Sequence of chain 48.A:
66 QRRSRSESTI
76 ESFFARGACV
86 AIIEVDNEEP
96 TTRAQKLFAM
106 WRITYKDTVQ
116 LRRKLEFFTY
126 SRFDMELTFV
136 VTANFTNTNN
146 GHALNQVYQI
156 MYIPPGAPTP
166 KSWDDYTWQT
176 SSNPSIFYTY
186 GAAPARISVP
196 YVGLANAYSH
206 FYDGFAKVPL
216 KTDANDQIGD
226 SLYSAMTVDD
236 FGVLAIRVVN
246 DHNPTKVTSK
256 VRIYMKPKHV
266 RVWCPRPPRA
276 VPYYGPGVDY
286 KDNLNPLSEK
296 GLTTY

Sequence of chain 48.C:
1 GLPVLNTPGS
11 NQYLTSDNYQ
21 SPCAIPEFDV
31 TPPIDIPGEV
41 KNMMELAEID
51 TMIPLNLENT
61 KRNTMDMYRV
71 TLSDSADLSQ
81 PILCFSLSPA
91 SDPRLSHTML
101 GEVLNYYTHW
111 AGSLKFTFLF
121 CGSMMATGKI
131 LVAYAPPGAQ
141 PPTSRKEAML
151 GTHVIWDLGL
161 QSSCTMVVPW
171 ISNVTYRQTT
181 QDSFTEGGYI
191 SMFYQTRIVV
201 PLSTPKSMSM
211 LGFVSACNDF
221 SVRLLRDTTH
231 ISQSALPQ

This small molecule binds to this protein.
Small molecule (SMILES): CCO/N=C/c1ccc(OCC[C@@H](C)CCN2CCN(c3ccncc3)C2=O)cc1

Binding-site contacts:
Ligand atom CAN contacts residue ILE108 of chain 48.A at 3.7 Å (hydrophobic).
Ligand atom NAT contacts residue TYR157 of chain 48.A at 3.4 Å.
Ligand atom OAC contacts residue PHE236 of chain 48.A at 3.5 Å.
Ligand atom CAL contacts residue LEU132 of chain 48.A at 3.8 Å (hydrophobic).
Ligand atom CAA contacts residue ILE155 of chain 48.A at 3.8 Å (hydrophobic).
Ligand atom CAI contacts residue TYR157 of chain 48.A at 3.6 Å (hydrophobic).
Ligand atom CAY contacts residue VAL194 of chain 48.A at 3.8 Å (hydrophobic).
Ligand atom CAE contacts residue SER204 of chain 48.A at 3.4 Å.
Ligand atom CAR contacts residue TYR203 of chain 48.A at 3.7 Å (hydrophobic).
Ligand atom CBA contacts residue TYR110 of chain 48.A at 3.4 Å (hydrophobic).
Ligand atom CAL contacts residue VAL194 of chain 48.A at 3.8 Å (hydrophobic).
Ligand atom CAZ contacts residue VAL194 of chain 48.A at 3.9 Å (hydrophobic).
Ligand atom CAE contacts residue TYR110 of chain 48.A at 3.8 Å (hydrophobic).
Ligand atom OAV contacts residue ILE192 of chain 48.A at 3.1 Å.
Ligand atom NBD contacts residue TYR110 of chain 48.A at 3.4 Å.
Ligand atom CAA contacts residue SER180 of chain 48.A at 3.6 Å.
Ligand atom NBD contacts residue PHE236 of chain 48.A at 3.6 Å.
Ligand atom CAJ contacts residue LEU132 of chain 48.A at 3.3 Å (hydrophobic).
Ligand atom CAQ contacts residue PHE236 of chain 48.A at 3.5 Å (hydrophobic).
Ligand atom CAD contacts residue ILE192 of chain 48.A at 3.4 Å (hydrophobic).
Ligand atom CAX contacts residue TYR110 of chain 48.A at 3.6 Å (hydrophobic).
Ligand atom CBB contacts residue MET130 of chain 48.A at 3.7 Å (hydrophobic).
Ligand atom CAJ contacts residue VAL194 of chain 48.A at 3.6 Å (hydrophobic).
Ligand atom CAO contacts residue PHE236 of chain 48.A at 3.7 Å (hydrophobic).
Ligand atom NAU contacts residue LYS111 of chain 48.A at 3.5 Å (salt-bridge).
Ligand atom NAT contacts residue ILE192 of chain 48.A at 3.8 Å.
Ligand atom CAS contacts residue TYR203 of chain 48.A at 3.7 Å (hydrophobic).
Ligand atom CAG contacts residue TYR110 of chain 48.A at 3.7 Å (hydrophobic).
Ligand atom CAL contacts residue MET130 of chain 48.A at 3.2 Å (hydrophobic).
Ligand atom CAM contacts residue TYR157 of chain 48.A at 3.8 Å (hydrophobic).
Ligand atom CAA contacts residue ILE181 of chain 48.A at 3.8 Å (hydrophobic).
Ligand atom CAH contacts residue TYR110 of chain 48.A at 3.6 Å (hydrophobic).
Ligand atom OAC contacts residue THR109 of chain 48.A at 3.8 Å.
Ligand atom CAB contacts residue TYR203 of chain 48.A at 3.6 Å (hydrophobic).
Ligand atom OAC contacts residue TYR110 of chain 48.A at 3.6 Å.
Ligand atom CAA contacts residue PRO179 of chain 48.A at 3.3 Å (hydrophobic).
Ligand atom NBC contacts residue PHE236 of chain 48.A at 3.7 Å.
Ligand atom CAK contacts residue TYR157 of chain 48.A at 3.6 Å (hydrophobic).
Ligand atom CAF contacts residue LYS111 of chain 48.A at 3.6 Å.
Ligand atom CAX contacts residue PHE236 of chain 48.A at 3.3 Å (hydrophobic).